A small-molecule ligand and the protein it binds are described below.
Small molecule (SMILES): O=C(CCCCCn1ccnc1)N[C@@H](Cc1ccccc1)C(=O)O

Sequence of chain 1.A:
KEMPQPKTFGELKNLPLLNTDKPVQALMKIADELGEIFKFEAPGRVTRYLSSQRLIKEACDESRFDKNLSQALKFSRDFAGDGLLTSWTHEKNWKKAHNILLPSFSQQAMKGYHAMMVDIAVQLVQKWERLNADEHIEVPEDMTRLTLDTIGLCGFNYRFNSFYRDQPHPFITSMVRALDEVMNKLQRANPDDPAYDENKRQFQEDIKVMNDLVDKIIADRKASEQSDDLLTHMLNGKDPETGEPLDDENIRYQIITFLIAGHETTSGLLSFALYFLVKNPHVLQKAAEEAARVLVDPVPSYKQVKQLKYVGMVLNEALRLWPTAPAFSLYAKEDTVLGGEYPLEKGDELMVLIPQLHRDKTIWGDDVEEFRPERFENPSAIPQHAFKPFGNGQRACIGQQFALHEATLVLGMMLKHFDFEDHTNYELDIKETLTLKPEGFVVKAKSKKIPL

Binding-site contacts:
Ligand atom C17 contacts residue IC61 of chain 1.G at 1.9 Å.
Ligand atom C3 contacts residue HOA1 of chain 1.D at 3.7 Å.
Ligand atom C09 contacts residue ALA332 of chain 1.A at 3.7 Å (hydrophobic).
Ligand atom N2 contacts residue ALA330 of chain 1.A at 3.8 Å.
Ligand atom O16 contacts residue IC61 of chain 1.G at 0.3 Å (h-bond).
Ligand atom C11 contacts residue IC61 of chain 1.G at 0.8 Å.
Ligand atom O24 contacts residue ALA332 of chain 1.A at 3.3 Å.
Ligand atom C21 contacts residue LEU190 of chain 1.A at 3.5 Å (hydrophobic).
Ligand atom O15 contacts residue TYR53 of chain 1.A at 2.4 Å (h-bond).
Ligand atom C10 contacts residue IC61 of chain 1.G at 0.5 Å.
Ligand atom C8 contacts residue IC61 of chain 1.G at 0.3 Å.
Ligand atom C7 contacts residue IC61 of chain 1.G at 0.1 Å.
Ligand atom C09 contacts residue IC61 of chain 1.G at 0.5 Å.
Ligand atom C21 contacts residue PRO27 of chain 1.A at 3.6 Å (hydrophobic).
Ligand atom O15 contacts residue IC61 of chain 1.G at 2.1 Å (h-bond).
Ligand atom C4 contacts residue IC61 of chain 1.G at 0.4 Å.
Ligand atom C23 contacts residue IC61 of chain 1.G at 3.4 Å.
Ligand atom N12 contacts residue IC61 of chain 1.G at 0.6 Å (h-bond).
Ligand atom C19 contacts residue IC61 of chain 1.G at 3.1 Å.
Ligand atom C17 contacts residue VAL28 of chain 1.A at 3.4 Å (hydrophobic).
Ligand atom C6 contacts residue IC61 of chain 1.G at 1.1 Å.
Ligand atom C13 contacts residue IC61 of chain 1.G at 0.9 Å.
Ligand atom C8 contacts residue LEU439 of chain 1.A at 3.2 Å (hydrophobic).
Ligand atom C6 contacts residue 4MN1 of chain 1.F at 3.7 Å.
Ligand atom N5 contacts residue IC61 of chain 1.G at 0.9 Å.
Ligand atom C19 contacts residue PRO27 of chain 1.A at 3.7 Å (hydrophobic).
Ligand atom O24 contacts residue IC61 of chain 1.G at 0.9 Å.
Ligand atom N2 contacts residue HOA1 of chain 1.D at 2.9 Å (h-bond).
Ligand atom C3 contacts residue HEM1 of chain 1.C at 3.6 Å.
Ligand atom C18 contacts residue IC61 of chain 1.G at 2.6 Å.
Ligand atom N2 contacts residue IC61 of chain 1.G at 1.1 Å (h-bond).
Ligand atom C14 contacts residue TYR53 of chain 1.A at 3.5 Å (hydrophobic).
Ligand atom C1 contacts residue 4MN1 of chain 1.F at 3.6 Å.
Ligand atom C1 contacts residue HOA1 of chain 1.D at 3.7 Å.
Ligand atom C3 contacts residue IC61 of chain 1.G at 0.7 Å.
Ligand atom C1 contacts residue IC61 of chain 1.G at 0.2 Å.
Ligand atom C20 contacts residue PRO27 of chain 1.A at 3.5 Å (hydrophobic).
Ligand atom O15 contacts residue MET356 of chain 1.A at 3.7 Å.
Ligand atom O24 contacts residue MET356 of chain 1.A at 3.5 Å.
Ligand atom C14 contacts residue IC61 of chain 1.G at 1.1 Å.